A small-molecule ligand and the protein it binds are described below.
Small molecule (SMILES): NC1CCCCCC1

Binding-site contacts:
Ligand atom C3 contacts residue SER192 of chain 1.A at 3.9 Å.
Ligand atom N contacts residue GLY204 of chain 1.A at 3.9 Å.
Ligand atom C7 contacts residue SER172 of chain 1.A at 3.8 Å.
Ligand atom C1 contacts residue GLY194 of chain 1.A at 3.9 Å.
Ligand atom N contacts residue ASP171 of chain 1.A at 3.8 Å.
Ligand atom C4 contacts residue SER177 of chain 1.A at 3.6 Å.
Ligand atom C7 contacts residue TRP193 of chain 1.A at 4.4 Å (hydrophobic).
Ligand atom N contacts residue GLY194 of chain 1.A at 4.4 Å.
Ligand atom C2 contacts residue CYS173 of chain 1.A at 3.8 Å (hydrophobic).
Ligand atom C2 contacts residue SER172 of chain 1.A at 3.7 Å.
Ligand atom C6 contacts residue GLY196 of chain 1.A at 3.9 Å.
Ligand atom C4 contacts residue SER192 of chain 1.A at 4.4 Å.
Ligand atom C1 contacts residue GLY196 of chain 1.A at 4.5 Å.
Ligand atom C2 contacts residue VAL191 of chain 1.A at 3.6 Å (hydrophobic).
Ligand atom C6 contacts residue CYS197 of chain 1.A at 3.8 Å (hydrophobic).
Ligand atom C4 contacts residue GLN174 of chain 1.A at 4.4 Å.
Ligand atom C3 contacts residue VAL191 of chain 1.A at 3.7 Å (hydrophobic).
Ligand atom C3 contacts residue SER177 of chain 1.A at 3.7 Å.
Ligand atom C7 contacts residue CYS197 of chain 1.A at 3.9 Å (hydrophobic).
Ligand atom C7 contacts residue GLY196 of chain 1.A at 3.2 Å.
Ligand atom N contacts residue CYS173 of chain 1.A at 4.3 Å.
Ligand atom C5 contacts residue TRP193 of chain 1.A at 4.5 Å (hydrophobic).
Ligand atom C1 contacts residue CYS173 of chain 1.A at 4.4 Å (hydrophobic).
Ligand atom C5 contacts residue GLY194 of chain 1.A at 4.4 Å.
Ligand atom N contacts residue SER172 of chain 1.A at 3.1 Å (h-bond).
Ligand atom N contacts residue TRP193 of chain 1.A at 3.8 Å.
Ligand atom C1 contacts residue TRP193 of chain 1.A at 3.7 Å (hydrophobic).
Ligand atom C3 contacts residue TRP193 of chain 1.A at 4.1 Å (hydrophobic).
Ligand atom C6 contacts residue CYS173 of chain 1.A at 4.1 Å (hydrophobic).
Ligand atom C4 contacts residue CYS173 of chain 1.A at 4.2 Å (hydrophobic).
Ligand atom C7 contacts residue CYS173 of chain 1.A at 4.1 Å (hydrophobic).
Ligand atom C1 contacts residue SER172 of chain 1.A at 3.8 Å.
Ligand atom C6 contacts residue GLN174 of chain 1.A at 4.0 Å.
Ligand atom C3 contacts residue CYS173 of chain 1.A at 4.2 Å (hydrophobic).
Ligand atom C7 contacts residue GLY194 of chain 1.A at 4.1 Å.

Sequence of chain 1.A:
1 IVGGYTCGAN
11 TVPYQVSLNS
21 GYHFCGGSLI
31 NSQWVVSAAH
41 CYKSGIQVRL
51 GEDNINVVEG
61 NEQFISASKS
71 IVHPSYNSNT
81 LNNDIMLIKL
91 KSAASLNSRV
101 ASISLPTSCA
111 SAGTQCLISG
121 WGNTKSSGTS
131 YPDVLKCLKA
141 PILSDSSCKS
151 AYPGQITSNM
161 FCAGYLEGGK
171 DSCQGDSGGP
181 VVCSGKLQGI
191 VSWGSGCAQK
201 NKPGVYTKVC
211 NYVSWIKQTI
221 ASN